Sequence of chain 1.A:
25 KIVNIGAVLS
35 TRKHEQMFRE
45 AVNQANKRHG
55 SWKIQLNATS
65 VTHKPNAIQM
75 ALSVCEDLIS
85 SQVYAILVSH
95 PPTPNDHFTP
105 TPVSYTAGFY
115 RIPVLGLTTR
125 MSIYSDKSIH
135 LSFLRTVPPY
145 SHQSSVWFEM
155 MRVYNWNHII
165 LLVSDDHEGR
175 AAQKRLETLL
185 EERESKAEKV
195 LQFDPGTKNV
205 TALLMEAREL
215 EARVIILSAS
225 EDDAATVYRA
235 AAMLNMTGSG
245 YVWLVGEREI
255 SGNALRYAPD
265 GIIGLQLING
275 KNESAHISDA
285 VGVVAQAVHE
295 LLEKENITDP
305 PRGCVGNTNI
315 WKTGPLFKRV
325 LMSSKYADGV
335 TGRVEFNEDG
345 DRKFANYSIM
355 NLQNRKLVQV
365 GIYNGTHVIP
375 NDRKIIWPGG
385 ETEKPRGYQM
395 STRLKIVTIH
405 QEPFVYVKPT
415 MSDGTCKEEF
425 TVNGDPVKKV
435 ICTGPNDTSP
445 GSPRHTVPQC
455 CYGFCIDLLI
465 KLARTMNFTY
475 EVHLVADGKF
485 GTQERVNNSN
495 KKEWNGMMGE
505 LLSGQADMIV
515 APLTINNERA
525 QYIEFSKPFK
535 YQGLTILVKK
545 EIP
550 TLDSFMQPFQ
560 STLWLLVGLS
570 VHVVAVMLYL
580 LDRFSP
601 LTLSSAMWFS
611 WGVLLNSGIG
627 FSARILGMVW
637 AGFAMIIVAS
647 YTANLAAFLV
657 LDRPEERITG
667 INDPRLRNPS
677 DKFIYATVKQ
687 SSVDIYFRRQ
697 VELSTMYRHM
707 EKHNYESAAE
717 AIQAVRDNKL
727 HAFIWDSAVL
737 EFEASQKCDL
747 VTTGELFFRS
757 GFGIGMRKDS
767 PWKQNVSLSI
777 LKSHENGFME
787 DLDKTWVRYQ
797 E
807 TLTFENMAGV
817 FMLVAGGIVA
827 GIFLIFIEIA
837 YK

The small molecule below binds the protein below.
Small molecule (SMILES): CC(=O)N[C@@H]1[C@@H](O)[C@H](O)[C@@H](CO)O[C@H]1O

Binding-site contacts:
Ligand atom C1 contacts residue ASN471 of chain 1.A at 1.4 Å.
Ligand atom C4 contacts residue ASN471 of chain 1.A at 4.3 Å.
Ligand atom O5 contacts residue ASN471 of chain 1.A at 2.4 Å (h-bond).
Ligand atom C7 contacts residue ASN471 of chain 1.A at 3.5 Å.
Ligand atom O3 contacts residue ASN471 of chain 1.A at 3.9 Å.
Ligand atom C5 contacts residue ASN471 of chain 1.A at 3.7 Å.
Ligand atom O7 contacts residue ASN471 of chain 1.A at 4.1 Å.
Ligand atom N2 contacts residue ASN471 of chain 1.A at 3.2 Å (h-bond).
Ligand atom C8 contacts residue ASN471 of chain 1.A at 3.7 Å.
Ligand atom C2 contacts residue ASN471 of chain 1.A at 2.5 Å.
Ligand atom C3 contacts residue ASN471 of chain 1.A at 3.8 Å.